Binding-site contacts:
Ligand atom C7 contacts residue TRP150 of chain 1.A at 4.0 Å (hydrophobic).
Ligand atom O4 contacts residue VAL132 of chain 1.A at 3.5 Å (h-bond).
Ligand atom O1A contacts residue LEU223 of chain 1.A at 3.5 Å.
Ligand atom O9 contacts residue HIS180 of chain 1.A at 3.1 Å (h-bond).
Ligand atom C9 contacts residue GLU187 of chain 1.A at 3.1 Å.
Ligand atom C8 contacts residue GLU187 of chain 1.A at 4.2 Å.
Ligand atom C11 contacts residue ILE152 of chain 1.A at 3.5 Å (hydrophobic).
Ligand atom O10 contacts residue LEU191 of chain 1.A at 3.0 Å.
Ligand atom C11 contacts residue GLY131 of chain 1.A at 3.8 Å.
Ligand atom O9 contacts residue TYR92 of chain 1.A at 2.9 Å (h-bond).
Ligand atom O9 contacts residue GLU187 of chain 1.A at 2.6 Å (salt-bridge).
Ligand atom O1B contacts residue SER134 of chain 1.A at 3.1 Å (h-bond).
Ligand atom O7 contacts residue GLU187 of chain 1.A at 4.2 Å.
Ligand atom C1 contacts residue SER134 of chain 1.A at 4.2 Å.
Ligand atom C10 contacts residue LEU191 of chain 1.A at 3.7 Å (hydrophobic).
Ligand atom O1B contacts residue SER133 of chain 1.A at 3.6 Å.
Ligand atom C1 contacts residue SER133 of chain 1.A at 3.8 Å.
Ligand atom C5 contacts residue VAL132 of chain 1.A at 4.2 Å (hydrophobic).
Ligand atom C9 contacts residue HIS180 of chain 1.A at 3.3 Å.
Ligand atom C10 contacts residue LEU130 of chain 1.A at 3.9 Å (hydrophobic).
Ligand atom C9 contacts residue TYR92 of chain 1.A at 3.4 Å (hydrophobic).
Ligand atom N5 contacts residue TRP150 of chain 1.A at 3.9 Å.
Ligand atom C7 contacts residue LEU191 of chain 1.A at 4.2 Å (hydrophobic).
Ligand atom C11 contacts residue VAL132 of chain 1.A at 4.0 Å (hydrophobic).
Ligand atom O8 contacts residue TRP150 of chain 1.A at 3.7 Å.
Ligand atom O9 contacts residue ASN183 of chain 1.A at 4.2 Å.
Ligand atom O9 contacts residue GLY225 of chain 1.A at 3.9 Å.
Ligand atom C10 contacts residue TRP150 of chain 1.A at 4.2 Å (hydrophobic).
Ligand atom O7 contacts residue LYS190 of chain 1.A at 3.9 Å.
Ligand atom C9 contacts residue LEU191 of chain 1.A at 3.8 Å (hydrophobic).
Ligand atom N5 contacts residue VAL132 of chain 1.A at 3.5 Å (h-bond).
Ligand atom C11 contacts residue TRP150 of chain 1.A at 3.9 Å (hydrophobic).
Ligand atom O8 contacts residue TYR92 of chain 1.A at 2.9 Å (h-bond).
Ligand atom C4 contacts residue VAL132 of chain 1.A at 3.7 Å (hydrophobic).
Ligand atom O1A contacts residue SER133 of chain 1.A at 3.0 Å (h-bond).
Ligand atom C11 contacts residue LEU130 of chain 1.A at 3.1 Å (hydrophobic).
Ligand atom O7 contacts residue LEU191 of chain 1.A at 3.9 Å.
Ligand atom C11 contacts residue LEU191 of chain 1.A at 4.2 Å (hydrophobic).
Ligand atom C8 contacts residue TRP150 of chain 1.A at 4.1 Å (hydrophobic).
Ligand atom C8 contacts residue TYR92 of chain 1.A at 3.7 Å (hydrophobic).

A protein and the small-molecule ligand that binds it are described below.
Small molecule (SMILES): CC(=O)N[C@H]1[C@H]([C@H](O)[C@H](O)CO)O[C@@](O)(C(=O)O)C[C@@H]1O

Sequence of chain 1.A:
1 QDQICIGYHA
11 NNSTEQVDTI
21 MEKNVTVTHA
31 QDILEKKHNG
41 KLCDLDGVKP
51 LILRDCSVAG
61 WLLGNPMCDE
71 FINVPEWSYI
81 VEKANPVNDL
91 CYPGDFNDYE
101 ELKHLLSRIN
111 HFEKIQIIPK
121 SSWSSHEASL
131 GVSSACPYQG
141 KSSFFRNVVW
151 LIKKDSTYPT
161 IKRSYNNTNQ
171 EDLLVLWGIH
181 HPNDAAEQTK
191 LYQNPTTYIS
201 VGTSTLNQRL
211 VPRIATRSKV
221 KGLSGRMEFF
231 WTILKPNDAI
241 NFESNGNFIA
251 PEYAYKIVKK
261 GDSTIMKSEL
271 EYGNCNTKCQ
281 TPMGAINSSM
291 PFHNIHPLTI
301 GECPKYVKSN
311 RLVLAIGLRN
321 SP